The protein below binds the small molecule below.
Small molecule (SMILES): CC(=O)N[C@H]1[C@H](O[C@H]2[C@H](O)[C@@H](NC(C)=O)CO[C@@H]2CO[C@@H]2O[C@@H](C)[C@@H](O)[C@@H](O)[C@@H]2O)O[C@H](CO)[C@@H](O)[C@@H]1O

Binding-site contacts:
Ligand atom C8 contacts residue PHE20 of chain 1.A at 3.6 Å (hydrophobic).
Ligand atom N2 contacts residue VAL49 of chain 1.A at 4.4 Å.
Ligand atom C3 contacts residue ASN25 of chain 1.A at 3.8 Å.
Ligand atom C8 contacts residue LEU50 of chain 1.A at 4.0 Å (hydrophobic).
Ligand atom C7 contacts residue GLY21 of chain 1.A at 3.8 Å.
Ligand atom C2 contacts residue ASN25 of chain 1.A at 2.5 Å.
Ligand atom C8 contacts residue GLY21 of chain 1.A at 3.9 Å.
Ligand atom C4 contacts residue ASN25 of chain 1.A at 4.2 Å.
Ligand atom O7 contacts residue GLY21 of chain 1.A at 3.6 Å.
Ligand atom O7 contacts residue ASN25 of chain 1.A at 4.1 Å.
Ligand atom O6 contacts residue VAL49 of chain 1.A at 4.0 Å.
Ligand atom C7 contacts residue VAL49 of chain 1.A at 4.3 Å (hydrophobic).
Ligand atom C8 contacts residue PHE24 of chain 1.A at 4.0 Å (hydrophobic).
Ligand atom O5 contacts residue ASN25 of chain 1.A at 2.3 Å (h-bond).
Ligand atom C7 contacts residue ASN25 of chain 1.A at 3.8 Å.
Ligand atom C1 contacts residue ASN25 of chain 1.A at 1.4 Å.
Ligand atom O3 contacts residue VAL49 of chain 1.A at 3.0 Å.
Ligand atom C3 contacts residue VAL49 of chain 1.A at 4.2 Å (hydrophobic).
Ligand atom O7 contacts residue VAL49 of chain 1.A at 4.5 Å.
Ligand atom C5 contacts residue ASN25 of chain 1.A at 3.6 Å.
Ligand atom N2 contacts residue ASN25 of chain 1.A at 3.0 Å (h-bond).

Sequence of chain 1.A:
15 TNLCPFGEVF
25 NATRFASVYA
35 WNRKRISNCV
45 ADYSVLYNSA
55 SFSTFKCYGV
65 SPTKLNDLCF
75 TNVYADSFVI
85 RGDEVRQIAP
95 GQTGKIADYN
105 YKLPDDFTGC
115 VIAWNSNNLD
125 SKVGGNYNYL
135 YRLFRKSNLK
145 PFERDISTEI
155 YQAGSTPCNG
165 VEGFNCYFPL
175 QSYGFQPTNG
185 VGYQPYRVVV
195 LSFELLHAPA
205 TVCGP